This small molecule binds to this protein.
Small molecule (SMILES): CC(=O)N[C@H]1[C@H](O[C@H]2[C@H](O)[C@@H](NC(C)=O)CO[C@@H]2CO)O[C@H](CO)[C@@H](O)[C@@H]1O

Sequence of chain 1.A:
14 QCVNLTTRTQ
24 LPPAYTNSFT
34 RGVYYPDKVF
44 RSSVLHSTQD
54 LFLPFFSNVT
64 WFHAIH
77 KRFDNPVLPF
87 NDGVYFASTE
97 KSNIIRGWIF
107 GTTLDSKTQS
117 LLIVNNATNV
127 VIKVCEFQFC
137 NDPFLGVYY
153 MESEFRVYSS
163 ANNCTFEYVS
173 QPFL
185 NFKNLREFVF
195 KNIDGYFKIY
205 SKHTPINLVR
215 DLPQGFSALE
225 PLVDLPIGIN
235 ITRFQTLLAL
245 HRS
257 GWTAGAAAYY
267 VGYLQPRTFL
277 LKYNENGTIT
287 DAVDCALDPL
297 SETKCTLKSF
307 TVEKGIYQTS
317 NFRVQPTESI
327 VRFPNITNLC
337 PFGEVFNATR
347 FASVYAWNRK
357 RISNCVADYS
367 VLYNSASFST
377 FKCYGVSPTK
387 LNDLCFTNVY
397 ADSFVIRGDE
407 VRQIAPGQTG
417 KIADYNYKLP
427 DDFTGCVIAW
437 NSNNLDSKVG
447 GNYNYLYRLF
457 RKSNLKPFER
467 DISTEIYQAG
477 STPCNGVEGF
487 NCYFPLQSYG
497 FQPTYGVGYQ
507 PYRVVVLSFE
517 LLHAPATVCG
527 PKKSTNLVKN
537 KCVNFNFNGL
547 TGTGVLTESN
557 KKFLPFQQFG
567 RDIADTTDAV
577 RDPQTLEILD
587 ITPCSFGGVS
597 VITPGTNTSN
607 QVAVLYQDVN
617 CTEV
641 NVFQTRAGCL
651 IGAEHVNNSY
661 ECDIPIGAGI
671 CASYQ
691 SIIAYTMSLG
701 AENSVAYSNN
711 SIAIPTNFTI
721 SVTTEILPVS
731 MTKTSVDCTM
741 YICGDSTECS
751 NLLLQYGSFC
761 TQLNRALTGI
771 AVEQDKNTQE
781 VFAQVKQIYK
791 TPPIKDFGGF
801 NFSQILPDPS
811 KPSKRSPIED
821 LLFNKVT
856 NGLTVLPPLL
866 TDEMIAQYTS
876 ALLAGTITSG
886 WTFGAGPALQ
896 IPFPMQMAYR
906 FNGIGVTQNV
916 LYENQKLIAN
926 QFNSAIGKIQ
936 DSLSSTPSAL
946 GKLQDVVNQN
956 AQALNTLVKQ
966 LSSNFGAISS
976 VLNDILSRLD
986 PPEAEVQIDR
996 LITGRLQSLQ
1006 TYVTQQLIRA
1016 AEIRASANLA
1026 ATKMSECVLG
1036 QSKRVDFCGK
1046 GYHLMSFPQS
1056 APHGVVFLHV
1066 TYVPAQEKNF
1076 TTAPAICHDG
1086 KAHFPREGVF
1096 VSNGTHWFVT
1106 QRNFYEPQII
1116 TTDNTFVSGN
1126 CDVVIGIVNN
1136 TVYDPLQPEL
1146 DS

Binding-site contacts:
Ligand atom C3 contacts residue THR1100 of chain 1.A at 4.0 Å.
Ligand atom C5 contacts residue HIS1101 of chain 1.A at 3.5 Å.
Ligand atom O7 contacts residue HIS1101 of chain 1.A at 3.2 Å.
Ligand atom C7 contacts residue HIS1101 of chain 1.A at 3.8 Å.
Ligand atom C8 contacts residue HIS1101 of chain 1.A at 4.2 Å.
Ligand atom C1 contacts residue HIS1101 of chain 1.A at 4.4 Å.
Ligand atom C2 contacts residue ASN1098 of chain 1.A at 2.5 Å.
Ligand atom C6 contacts residue PHE1103 of chain 1.A at 3.6 Å (hydrophobic).
Ligand atom C4 contacts residue ASN1098 of chain 1.A at 4.2 Å.
Ligand atom O5 contacts residue HIS1101 of chain 1.A at 4.3 Å.
Ligand atom C1 contacts residue THR1100 of chain 1.A at 4.3 Å.
Ligand atom C1 contacts residue PHE1103 of chain 1.A at 4.3 Å (hydrophobic).
Ligand atom C2 contacts residue THR1100 of chain 1.A at 4.1 Å.
Ligand atom C8 contacts residue THR1100 of chain 1.A at 4.3 Å.
Ligand atom N2 contacts residue THR1100 of chain 1.A at 3.4 Å (h-bond).
Ligand atom C3 contacts residue ASN1098 of chain 1.A at 3.8 Å.
Ligand atom C7 contacts residue THR1100 of chain 1.A at 4.4 Å.
Ligand atom C8 contacts residue ASN1098 of chain 1.A at 3.6 Å.
Ligand atom O7 contacts residue ASN1098 of chain 1.A at 3.3 Å (h-bond).
Ligand atom C4 contacts residue HIS1101 of chain 1.A at 3.9 Å.
Ligand atom O6 contacts residue PHE1103 of chain 1.A at 4.4 Å.
Ligand atom C1 contacts residue ASN1098 of chain 1.A at 1.4 Å.
Ligand atom O4 contacts residue HIS1101 of chain 1.A at 3.6 Å (h-bond).
Ligand atom O5 contacts residue ASN1098 of chain 1.A at 2.4 Å (h-bond).
Ligand atom C6 contacts residue HIS1101 of chain 1.A at 4.3 Å.
Ligand atom N2 contacts residue ASN1098 of chain 1.A at 2.9 Å (h-bond).
Ligand atom C3 contacts residue HIS1101 of chain 1.A at 3.9 Å.
Ligand atom C5 contacts residue ASN1098 of chain 1.A at 3.7 Å.
Ligand atom C5 contacts residue PHE1103 of chain 1.A at 3.8 Å (hydrophobic).
Ligand atom C7 contacts residue ASN1098 of chain 1.A at 3.3 Å.
Ligand atom O5 contacts residue PHE1103 of chain 1.A at 3.7 Å.